Binding-site contacts:
Ligand atom C7 contacts residue VAL20 of chain 1.A at 3.8 Å (hydrophobic).
Ligand atom C6 contacts residue GLY18 of chain 1.A at 4.0 Å.
Ligand atom O7 contacts residue ASN15 of chain 1.A at 4.2 Å.
Ligand atom C5 contacts residue ASN15 of chain 1.A at 3.6 Å.
Ligand atom C8 contacts residue VAL20 of chain 1.A at 3.6 Å (hydrophobic).
Ligand atom C1 contacts residue GLY18 of chain 1.A at 3.9 Å.
Ligand atom C7 contacts residue GLY18 of chain 1.A at 4.4 Å.
Ligand atom C4 contacts residue GLY18 of chain 1.A at 4.5 Å.
Ligand atom C2 contacts residue VAL20 of chain 1.A at 3.5 Å (hydrophobic).
Ligand atom C7 contacts residue ARG21 of chain 1.A at 4.1 Å.
Ligand atom C7 contacts residue THR4 of chain 1.A at 4.2 Å.
Ligand atom C4 contacts residue ASN15 of chain 1.A at 4.2 Å.
Ligand atom N2 contacts residue ASN15 of chain 1.A at 2.8 Å (h-bond).
Ligand atom C3 contacts residue ASN15 of chain 1.A at 3.7 Å.
Ligand atom C1 contacts residue ARG21 of chain 1.A at 4.4 Å.
Ligand atom C5 contacts residue GLY18 of chain 1.A at 3.4 Å.
Ligand atom C8 contacts residue ASN15 of chain 1.A at 4.5 Å.
Ligand atom C8 contacts residue THR4 of chain 1.A at 3.6 Å.
Ligand atom C2 contacts residue ASN15 of chain 1.A at 2.3 Å.
Ligand atom O5 contacts residue GLY18 of chain 1.A at 3.4 Å.
Ligand atom O7 contacts residue ARG21 of chain 1.A at 3.4 Å (salt-bridge).
Ligand atom C8 contacts residue GLY18 of chain 1.A at 3.9 Å.
Ligand atom C5 contacts residue ARG21 of chain 1.A at 4.3 Å.
Ligand atom N2 contacts residue VAL20 of chain 1.A at 2.8 Å (h-bond).
Ligand atom C1 contacts residue ASN15 of chain 1.A at 1.4 Å.
Ligand atom C8 contacts residue SER22 of chain 1.A at 4.3 Å.
Ligand atom C3 contacts residue VAL20 of chain 1.A at 3.9 Å (hydrophobic).
Ligand atom C8 contacts residue ARG21 of chain 1.A at 4.0 Å.
Ligand atom C7 contacts residue ASN15 of chain 1.A at 3.6 Å.
Ligand atom O5 contacts residue ASN15 of chain 1.A at 2.3 Å (h-bond).
Ligand atom C3 contacts residue ARG21 of chain 1.A at 4.2 Å.
Ligand atom O4 contacts residue ARG21 of chain 1.A at 4.3 Å.
Ligand atom C8 contacts residue PHE9 of chain 1.A at 4.1 Å (hydrophobic).
Ligand atom C1 contacts residue VAL20 of chain 1.A at 3.5 Å (hydrophobic).

The small molecule below binds the protein below.
Small molecule (SMILES): CC(=O)N[C@H]1[C@H](O[C@H]2[C@H](O)[C@@H](NC(C)=O)CO[C@@H]2CO)O[C@H](CO)[C@@H](O[C@@H]2O[C@H](CO)[C@@H](O)[C@H](O[C@@H]3O[C@H](CO)[C@@H](O)[C@H](O)[C@@H]3O)[C@@H]2O)[C@@H]1O

Sequence of chain 1.A:
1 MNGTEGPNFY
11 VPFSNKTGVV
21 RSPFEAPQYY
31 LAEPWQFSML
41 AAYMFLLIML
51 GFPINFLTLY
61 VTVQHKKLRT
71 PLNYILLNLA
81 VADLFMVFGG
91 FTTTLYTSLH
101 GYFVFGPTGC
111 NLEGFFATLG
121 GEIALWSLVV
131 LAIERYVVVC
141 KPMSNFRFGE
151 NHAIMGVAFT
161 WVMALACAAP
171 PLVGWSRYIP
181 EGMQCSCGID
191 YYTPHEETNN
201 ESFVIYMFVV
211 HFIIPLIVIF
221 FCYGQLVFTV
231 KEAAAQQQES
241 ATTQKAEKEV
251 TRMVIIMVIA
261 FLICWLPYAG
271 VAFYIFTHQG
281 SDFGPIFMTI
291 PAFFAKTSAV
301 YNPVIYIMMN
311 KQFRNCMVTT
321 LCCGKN